A protein and the small-molecule ligand that binds it are described below.
Small molecule (SMILES): CC(=O)N[C@H]1[C@H](O[C@H]2[C@H](O)[C@@H](NC(C)=O)CO[C@@H]2CO)O[C@H](CO)[C@@H](O)[C@@H]1O

Binding-site contacts:
Ligand atom O7 contacts residue ASN303 of chain 1.E at 3.2 Å (h-bond).
Ligand atom O5 contacts residue ASN303 of chain 1.E at 2.4 Å (h-bond).
Ligand atom C7 contacts residue ASN303 of chain 1.E at 3.3 Å.
Ligand atom C2 contacts residue ASN303 of chain 1.E at 2.5 Å.
Ligand atom O6 contacts residue ILE324 of chain 1.E at 3.3 Å.
Ligand atom C8 contacts residue ASN303 of chain 1.E at 4.5 Å.
Ligand atom C4 contacts residue ASN303 of chain 1.E at 4.3 Å.
Ligand atom N2 contacts residue ASN303 of chain 1.E at 3.0 Å (h-bond).
Ligand atom C7 contacts residue VAL442 of chain 1.E at 4.3 Å (hydrophobic).
Ligand atom C1 contacts residue ASN303 of chain 1.E at 1.5 Å.
Ligand atom C6 contacts residue ILE324 of chain 1.E at 3.9 Å (hydrophobic).
Ligand atom C3 contacts residue ASN303 of chain 1.E at 3.9 Å.
Ligand atom C1 contacts residue ILE324 of chain 1.E at 4.4 Å (hydrophobic).
Ligand atom C5 contacts residue ASN303 of chain 1.E at 3.8 Å.
Ligand atom O5 contacts residue ILE324 of chain 1.E at 3.4 Å.
Ligand atom C8 contacts residue VAL442 of chain 1.E at 3.6 Å (hydrophobic).
Ligand atom C5 contacts residue ILE324 of chain 1.E at 4.3 Å (hydrophobic).
Ligand atom O6 contacts residue THR305 of chain 1.E at 4.2 Å.

Sequence of chain 1.E:
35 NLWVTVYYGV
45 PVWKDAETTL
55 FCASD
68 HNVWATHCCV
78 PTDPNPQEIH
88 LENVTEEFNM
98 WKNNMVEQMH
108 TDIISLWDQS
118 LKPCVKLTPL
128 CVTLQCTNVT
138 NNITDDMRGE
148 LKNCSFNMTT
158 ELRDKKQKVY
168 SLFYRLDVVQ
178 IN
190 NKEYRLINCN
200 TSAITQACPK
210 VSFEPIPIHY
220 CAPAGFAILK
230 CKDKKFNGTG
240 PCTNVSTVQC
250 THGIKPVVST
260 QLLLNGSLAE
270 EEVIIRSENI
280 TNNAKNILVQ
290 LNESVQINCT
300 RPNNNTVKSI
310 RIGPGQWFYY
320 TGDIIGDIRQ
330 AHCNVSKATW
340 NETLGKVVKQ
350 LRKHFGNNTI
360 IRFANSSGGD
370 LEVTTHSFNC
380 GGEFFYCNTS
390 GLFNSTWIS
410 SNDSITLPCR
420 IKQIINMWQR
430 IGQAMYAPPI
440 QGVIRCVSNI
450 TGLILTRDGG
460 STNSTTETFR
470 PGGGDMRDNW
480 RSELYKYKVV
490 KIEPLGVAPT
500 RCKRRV